This small molecule binds to this protein.
Small molecule (SMILES): CC(=O)N[C@@H]1[C@@H](O)[C@H](O)[C@@H](CO)O[C@H]1O

Binding-site contacts:
Ligand atom C5 contacts residue ASN613 of chain 1.B at 3.7 Å.
Ligand atom C7 contacts residue ASN613 of chain 1.B at 3.6 Å.
Ligand atom O5 contacts residue ASN613 of chain 1.B at 2.4 Å (h-bond).
Ligand atom C4 contacts residue ASN613 of chain 1.B at 4.2 Å.
Ligand atom O7 contacts residue ASN613 of chain 1.B at 3.9 Å.
Ligand atom C3 contacts residue ASN613 of chain 1.B at 3.8 Å.
Ligand atom C1 contacts residue ASN613 of chain 1.B at 1.4 Å.
Ligand atom N2 contacts residue ASN613 of chain 1.B at 2.9 Å (h-bond).
Ligand atom C2 contacts residue ASN613 of chain 1.B at 2.4 Å.

Sequence of chain 1.B:
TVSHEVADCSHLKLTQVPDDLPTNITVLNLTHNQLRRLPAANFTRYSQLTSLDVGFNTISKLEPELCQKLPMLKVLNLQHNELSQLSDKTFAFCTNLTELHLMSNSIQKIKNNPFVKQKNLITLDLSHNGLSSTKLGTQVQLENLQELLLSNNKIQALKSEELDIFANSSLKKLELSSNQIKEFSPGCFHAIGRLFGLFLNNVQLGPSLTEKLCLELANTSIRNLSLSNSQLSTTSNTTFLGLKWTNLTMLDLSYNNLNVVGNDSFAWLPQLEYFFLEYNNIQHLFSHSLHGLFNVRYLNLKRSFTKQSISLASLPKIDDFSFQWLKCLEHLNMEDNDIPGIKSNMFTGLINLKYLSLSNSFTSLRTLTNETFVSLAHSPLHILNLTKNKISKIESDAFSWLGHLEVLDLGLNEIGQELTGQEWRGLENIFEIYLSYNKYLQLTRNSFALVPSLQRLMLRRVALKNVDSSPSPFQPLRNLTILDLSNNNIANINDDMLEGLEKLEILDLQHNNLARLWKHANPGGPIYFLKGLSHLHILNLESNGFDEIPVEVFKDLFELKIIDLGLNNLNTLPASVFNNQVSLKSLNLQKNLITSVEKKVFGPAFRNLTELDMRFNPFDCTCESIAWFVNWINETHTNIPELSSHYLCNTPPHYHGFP